Sequence of chain 1.B:
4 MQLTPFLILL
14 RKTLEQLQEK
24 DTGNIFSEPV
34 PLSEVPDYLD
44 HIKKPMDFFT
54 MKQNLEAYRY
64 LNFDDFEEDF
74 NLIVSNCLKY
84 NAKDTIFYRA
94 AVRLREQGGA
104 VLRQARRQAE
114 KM

The small molecule below binds the protein below.
Small molecule (SMILES): Cn1c(=O)c(=O)n(C)c2cc(N3CCCCC3)c(NS(=O)(=O)c3ccc4c(c3)CCCC4)cc21

Binding-site contacts:
Ligand atom CAK contacts residue ILE28 of chain 1.B at 3.8 Å (hydrophobic).
Ligand atom CAY contacts residue PHE90 of chain 1.B at 3.8 Å (hydrophobic).
Ligand atom CAJ contacts residue PRO34 of chain 1.B at 4.0 Å (hydrophobic).
Ligand atom CBB contacts residue PHE90 of chain 1.B at 3.8 Å (hydrophobic).
Ligand atom OAC contacts residue TYR83 of chain 1.B at 3.6 Å.
Ligand atom CAW contacts residue PHE90 of chain 1.B at 3.5 Å (hydrophobic).
Ligand atom OAE contacts residue GLU37 of chain 1.B at 3.4 Å.
Ligand atom CAV contacts residue PHE90 of chain 1.B at 3.7 Å (hydrophobic).
Ligand atom NBF contacts residue PHE90 of chain 1.B at 3.6 Å.
Ligand atom NBG contacts residue PHE90 of chain 1.B at 3.9 Å.
Ligand atom CAT contacts residue PRO34 of chain 1.B at 3.9 Å (hydrophobic).
Ligand atom CBA contacts residue ASN84 of chain 1.B at 3.6 Å.
Ligand atom CAB contacts residue PHE29 of chain 1.B at 3.7 Å (hydrophobic).
Ligand atom CAG contacts residue PHE90 of chain 1.B at 4.0 Å (hydrophobic).
Ligand atom CAX contacts residue PHE90 of chain 1.B at 3.8 Å (hydrophobic).
Ligand atom OAC contacts residue TYR41 of chain 1.B at 3.8 Å.
Ligand atom CAA contacts residue VAL33 of chain 1.B at 3.6 Å (hydrophobic).
Ligand atom CBA contacts residue VAL33 of chain 1.B at 3.8 Å (hydrophobic).
Ligand atom CAX contacts residue PRO34 of chain 1.B at 3.7 Å (hydrophobic).
Ligand atom CBC contacts residue VAL33 of chain 1.B at 3.8 Å (hydrophobic).
Ligand atom CAK contacts residue PHE90 of chain 1.B at 3.6 Å (hydrophobic).
Ligand atom CBC contacts residue PHE90 of chain 1.B at 3.3 Å (hydrophobic).
Ligand atom CBD contacts residue PHE90 of chain 1.B at 3.5 Å (hydrophobic).
Ligand atom CAN contacts residue ILE89 of chain 1.B at 3.7 Å (hydrophobic).
Ligand atom NBG contacts residue VAL33 of chain 1.B at 3.8 Å.
Ligand atom CBB contacts residue VAL33 of chain 1.B at 3.7 Å (hydrophobic).
Ligand atom OAD contacts residue CYS80 of chain 1.B at 3.3 Å (h-bond).
Ligand atom CAZ contacts residue PHE90 of chain 1.B at 3.7 Å (hydrophobic).
Ligand atom CAI contacts residue PHE90 of chain 1.B at 3.5 Å (hydrophobic).
Ligand atom CBA contacts residue PHE90 of chain 1.B at 3.7 Å (hydrophobic).
Ligand atom CAJ contacts residue PHE90 of chain 1.B at 3.6 Å (hydrophobic).
Ligand atom NAU contacts residue PRO34 of chain 1.B at 3.5 Å.
Ligand atom CAR contacts residue PHE90 of chain 1.B at 4.0 Å (hydrophobic).
Ligand atom NBF contacts residue VAL33 of chain 1.B at 3.6 Å.
Ligand atom OAF contacts residue GLU37 of chain 1.B at 4.0 Å.
Ligand atom CAA contacts residue TYR83 of chain 1.B at 4.0 Å (hydrophobic).
Ligand atom OAC contacts residue ASN84 of chain 1.B at 2.8 Å (h-bond).
Ligand atom OAD contacts residue ASN84 of chain 1.B at 3.6 Å (h-bond).
Ligand atom CBB contacts residue ASN84 of chain 1.B at 3.9 Å.
Ligand atom CAB contacts residue ILE28 of chain 1.B at 3.2 Å (hydrophobic).